A small-molecule ligand and the protein it binds are described below.
Small molecule (SMILES): NCC(=O)NC[C@H]1O[C@@H](n2c(C#CCN(CC(=O)O)C[C@H]3O[C@@H](n4cnc5c(N)ncnc54)[C@H](O)[C@@H]3O)nc3c(N)ncnc32)[C@H](O)[C@@H]1O

Sequence of chain 2.A:
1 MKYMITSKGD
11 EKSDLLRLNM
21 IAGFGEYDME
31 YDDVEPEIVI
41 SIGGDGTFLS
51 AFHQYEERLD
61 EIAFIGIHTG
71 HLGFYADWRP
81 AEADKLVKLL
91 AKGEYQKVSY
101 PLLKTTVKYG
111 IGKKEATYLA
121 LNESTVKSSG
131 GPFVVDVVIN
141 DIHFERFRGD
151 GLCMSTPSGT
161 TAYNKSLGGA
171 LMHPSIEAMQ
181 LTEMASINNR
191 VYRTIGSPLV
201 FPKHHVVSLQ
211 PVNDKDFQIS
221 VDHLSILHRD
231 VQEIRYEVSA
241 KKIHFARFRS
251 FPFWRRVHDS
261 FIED

Sequence of chain 3.A:
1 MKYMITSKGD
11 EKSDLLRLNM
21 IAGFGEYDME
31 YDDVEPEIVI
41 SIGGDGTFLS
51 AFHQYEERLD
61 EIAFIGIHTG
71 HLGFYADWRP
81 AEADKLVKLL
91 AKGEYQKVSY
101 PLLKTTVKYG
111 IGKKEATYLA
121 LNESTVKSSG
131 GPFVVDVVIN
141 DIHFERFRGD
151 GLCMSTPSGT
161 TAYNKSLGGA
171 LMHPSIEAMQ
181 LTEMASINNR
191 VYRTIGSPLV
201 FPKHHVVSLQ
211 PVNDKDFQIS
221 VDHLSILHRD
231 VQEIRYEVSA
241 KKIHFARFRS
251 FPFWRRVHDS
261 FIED

Binding-site contacts:
Ligand atom N5 contacts residue PHE74 of chain 2.A at 3.4 Å.
Ligand atom C8 contacts residue ALA162 of chain 2.A at 3.6 Å (hydrophobic).
Ligand atom N6 contacts residue TYR75 of chain 2.A at 3.5 Å (h-bond).
Ligand atom O5 contacts residue GLU123 of chain 2.A at 2.5 Å (salt-bridge).
Ligand atom C23 contacts residue SER166 of chain 2.A at 3.1 Å.
Ligand atom N6 contacts residue SER158 of chain 2.A at 3.0 Å (h-bond).
Ligand atom O5 contacts residue ASN122 of chain 2.A at 3.6 Å.
Ligand atom O6 contacts residue ASN122 of chain 2.A at 3.2 Å (h-bond).
Ligand atom C3 contacts residue ILE187 of chain 3.A at 3.6 Å (hydrophobic).
Ligand atom C11 contacts residue THR161 of chain 2.A at 3.6 Å.
Ligand atom C9 contacts residue ASP45 of chain 2.A at 3.7 Å.
Ligand atom N6 contacts residue ASN122 of chain 2.A at 3.0 Å (h-bond).
Ligand atom N2 contacts residue ASP45 of chain 2.A at 3.5 Å (salt-bridge).
Ligand atom N10 contacts residue TYR163 of chain 2.A at 3.5 Å (h-bond).
Ligand atom C26 contacts residue HIS223 of chain 2.A at 3.4 Å.
Ligand atom C10 contacts residue THR161 of chain 2.A at 3.2 Å.
Ligand atom C14 contacts residue GLY46 of chain 2.A at 3.7 Å.
Ligand atom N3 contacts residue ASN122 of chain 2.A at 3.0 Å (h-bond).
Ligand atom C18 contacts residue GLU123 of chain 2.A at 3.3 Å.
Ligand atom C11 contacts residue ALA162 of chain 2.A at 3.6 Å (hydrophobic).
Ligand atom N11 contacts residue SER166 of chain 2.A at 3.0 Å (h-bond).
Ligand atom O6 contacts residue GLU123 of chain 2.A at 2.6 Å (salt-bridge).
Ligand atom O5 contacts residue TYR163 of chain 2.A at 3.3 Å (h-bond).
Ligand atom O7 contacts residue GLY46 of chain 2.A at 3.6 Å.
Ligand atom N12 contacts residue ALA185 of chain 3.A at 2.9 Å (h-bond).
Ligand atom O contacts residue TYR192 of chain 3.A at 3.7 Å.
Ligand atom O7 contacts residue HIS223 of chain 2.A at 3.3 Å.
Ligand atom O8 contacts residue HIS223 of chain 2.A at 3.3 Å.
Ligand atom C5 contacts residue ASP45 of chain 2.A at 3.6 Å.
Ligand atom C19 contacts residue GLU123 of chain 2.A at 3.2 Å.
Ligand atom N12 contacts residue ASP150 of chain 3.A at 3.0 Å (salt-bridge).
Ligand atom C12 contacts residue ASP45 of chain 2.A at 3.6 Å.
Ligand atom N5 contacts residue THR161 of chain 2.A at 2.6 Å (h-bond).
Ligand atom C10 contacts residue PHE74 of chain 2.A at 3.5 Å (hydrophobic).
Ligand atom N12 contacts residue TYR163 of chain 2.A at 3.6 Å.
Ligand atom O2 contacts residue ASP45 of chain 2.A at 2.8 Å (salt-bridge).
Ligand atom O1 contacts residue ILE187 of chain 3.A at 3.5 Å.
Ligand atom O5 contacts residue ALA162 of chain 2.A at 3.2 Å.
Ligand atom C21 contacts residue TYR163 of chain 2.A at 3.7 Å (hydrophobic).
Ligand atom C24 contacts residue TYR163 of chain 2.A at 3.6 Å (hydrophobic).